Sequence of chain 3.A:
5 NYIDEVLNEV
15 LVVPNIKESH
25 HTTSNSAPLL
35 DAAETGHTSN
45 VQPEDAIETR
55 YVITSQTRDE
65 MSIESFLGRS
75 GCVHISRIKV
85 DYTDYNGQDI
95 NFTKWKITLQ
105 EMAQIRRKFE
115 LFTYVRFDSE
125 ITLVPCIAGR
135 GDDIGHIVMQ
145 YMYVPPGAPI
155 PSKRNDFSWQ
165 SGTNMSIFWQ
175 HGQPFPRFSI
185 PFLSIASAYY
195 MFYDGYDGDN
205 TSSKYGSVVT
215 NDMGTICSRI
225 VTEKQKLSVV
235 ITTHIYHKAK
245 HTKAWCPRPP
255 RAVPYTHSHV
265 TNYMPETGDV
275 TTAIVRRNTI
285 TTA

The protein below binds the small molecule below.
Small molecule (SMILES): OC[C@H]1O[C@@](CO)(O[C@H]2O[C@H](CO)[C@@H](O)[C@H](O)[C@H]2O)[C@@H](O)[C@@H]1O

Binding-site contacts:
Ligand atom O6 contacts residue HIS241 of chain 3.A at 4.0 Å.
Ligand atom C5 contacts residue LEU103 of chain 3.A at 3.0 Å (hydrophobic).
Ligand atom C5 contacts residue HIS263 of chain 3.A at 3.9 Å.
Ligand atom C5 contacts residue LEU103 of chain 3.A at 3.5 Å (hydrophobic).
Ligand atom C2 contacts residue MET217 of chain 3.A at 3.5 Å (hydrophobic).
Ligand atom O6 contacts residue LEU103 of chain 3.A at 3.3 Å.
Ligand atom C1 contacts residue MET195 of chain 3.A at 3.2 Å (hydrophobic).
Ligand atom O3 contacts residue ILE101 of chain 3.A at 3.5 Å.
Ligand atom C4 contacts residue HIS263 of chain 3.A at 3.7 Å.
Ligand atom O2 contacts residue TYR193 of chain 3.A at 3.9 Å.
Ligand atom O5 contacts residue LEU103 of chain 3.A at 3.0 Å (h-bond).
Ligand atom C3 contacts residue MET217 of chain 3.A at 3.2 Å (hydrophobic).
Ligand atom C6 contacts residue HIS241 of chain 3.A at 3.7 Å.
Ligand atom C6 contacts residue ILE101 of chain 3.A at 3.2 Å (hydrophobic).
Ligand atom O3 contacts residue MET217 of chain 3.A at 2.5 Å (h-bond).
Ligand atom O1 contacts residue TYR194 of chain 3.A at 3.8 Å.
Ligand atom O1 contacts residue GLN104 of chain 3.A at 3.9 Å.
Ligand atom C4 contacts residue ASN215 of chain 3.A at 4.0 Å.
Ligand atom O6 contacts residue THR102 of chain 3.A at 2.4 Å.
Ligand atom C6 contacts residue THR102 of chain 3.A at 1.9 Å.
Ligand atom O2 contacts residue MET195 of chain 3.A at 3.6 Å.
Ligand atom O2 contacts residue MET217 of chain 3.A at 3.3 Å (h-bond).
Ligand atom O4 contacts residue THR102 of chain 3.A at 3.8 Å.
Ligand atom O5 contacts residue LEU103 of chain 3.A at 3.3 Å.
Ligand atom O1 contacts residue MET195 of chain 3.A at 3.8 Å.
Ligand atom O3 contacts residue TYR194 of chain 3.A at 3.9 Å.
Ligand atom O5 contacts residue THR102 of chain 3.A at 3.6 Å.
Ligand atom C3 contacts residue ASN215 of chain 3.A at 3.5 Å.
Ligand atom O4 contacts residue ILE101 of chain 3.A at 4.0 Å.
Ligand atom C4 contacts residue THR102 of chain 3.A at 3.9 Å.
Ligand atom C6 contacts residue LEU103 of chain 3.A at 2.7 Å (hydrophobic).
Ligand atom O6 contacts residue LEU103 of chain 3.A at 4.0 Å.
Ligand atom C5 contacts residue THR102 of chain 3.A at 2.8 Å.
Ligand atom O2 contacts residue ASN215 of chain 3.A at 3.5 Å.
Ligand atom O3 contacts residue ASN215 of chain 3.A at 2.1 Å.
Ligand atom C6 contacts residue LEU103 of chain 3.A at 3.2 Å (hydrophobic).
Ligand atom O4 contacts residue HIS263 of chain 3.A at 2.6 Å.
Ligand atom O4 contacts residue ASN215 of chain 3.A at 3.4 Å (h-bond).
Ligand atom C2 contacts residue TYR193 of chain 3.A at 3.8 Å (hydrophobic).
Ligand atom O6 contacts residue ILE101 of chain 3.A at 2.1 Å (h-bond).